Sequence of chain 1.C:
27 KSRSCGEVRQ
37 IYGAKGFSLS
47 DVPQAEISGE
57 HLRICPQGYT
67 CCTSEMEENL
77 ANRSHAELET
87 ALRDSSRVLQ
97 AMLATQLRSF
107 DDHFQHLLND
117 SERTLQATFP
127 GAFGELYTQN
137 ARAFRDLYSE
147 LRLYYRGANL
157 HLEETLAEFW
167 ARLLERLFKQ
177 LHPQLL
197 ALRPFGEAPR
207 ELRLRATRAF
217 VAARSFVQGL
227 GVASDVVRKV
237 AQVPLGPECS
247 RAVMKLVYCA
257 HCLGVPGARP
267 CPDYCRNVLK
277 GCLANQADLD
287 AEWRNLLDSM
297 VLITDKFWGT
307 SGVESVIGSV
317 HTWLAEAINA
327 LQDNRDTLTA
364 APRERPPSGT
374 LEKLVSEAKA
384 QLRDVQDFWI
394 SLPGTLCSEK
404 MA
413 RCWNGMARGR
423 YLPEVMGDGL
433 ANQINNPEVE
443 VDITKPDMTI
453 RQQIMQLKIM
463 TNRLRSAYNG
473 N

This protein binds this small molecule.
Small molecule (SMILES): CC(=O)N[C@@H]1[C@@H](O)[C@H](O)[C@@H](CO)O[C@H]1O

Binding-site contacts:
Ligand atom O5 contacts residue ASN115 of chain 1.C at 2.4 Å (h-bond).
Ligand atom O5 contacts residue ARG148 of chain 1.C at 4.0 Å.
Ligand atom C1 contacts residue ARG148 of chain 1.C at 4.4 Å.
Ligand atom C8 contacts residue HIS112 of chain 1.C at 4.1 Å.
Ligand atom O3 contacts residue GLN111 of chain 1.C at 4.1 Å.
Ligand atom C3 contacts residue ASN115 of chain 1.C at 4.0 Å.
Ligand atom C8 contacts residue GLN111 of chain 1.C at 4.0 Å.
Ligand atom C2 contacts residue ASN115 of chain 1.C at 2.7 Å.
Ligand atom C7 contacts residue ASN115 of chain 1.C at 3.9 Å.
Ligand atom C1 contacts residue ASN115 of chain 1.C at 1.5 Å.
Ligand atom C5 contacts residue ARG148 of chain 1.C at 4.3 Å.
Ligand atom C8 contacts residue ASN115 of chain 1.C at 4.3 Å.
Ligand atom O6 contacts residue ARG148 of chain 1.C at 4.3 Å.
Ligand atom C1 contacts residue GLN111 of chain 1.C at 4.5 Å.
Ligand atom N2 contacts residue ASN115 of chain 1.C at 3.3 Å (h-bond).
Ligand atom C2 contacts residue GLN111 of chain 1.C at 4.3 Å.
Ligand atom N2 contacts residue GLN111 of chain 1.C at 3.4 Å (h-bond).
Ligand atom C5 contacts residue ASN115 of chain 1.C at 3.8 Å.
Ligand atom C7 contacts residue GLN111 of chain 1.C at 4.1 Å.
Ligand atom C4 contacts residue ASN115 of chain 1.C at 4.2 Å.
Ligand atom C3 contacts residue GLN111 of chain 1.C at 4.1 Å.
Ligand atom O7 contacts residue ASN115 of chain 1.C at 4.5 Å.
Ligand atom C8 contacts residue ASP108 of chain 1.C at 4.3 Å.